Sequence of chain 2.A:
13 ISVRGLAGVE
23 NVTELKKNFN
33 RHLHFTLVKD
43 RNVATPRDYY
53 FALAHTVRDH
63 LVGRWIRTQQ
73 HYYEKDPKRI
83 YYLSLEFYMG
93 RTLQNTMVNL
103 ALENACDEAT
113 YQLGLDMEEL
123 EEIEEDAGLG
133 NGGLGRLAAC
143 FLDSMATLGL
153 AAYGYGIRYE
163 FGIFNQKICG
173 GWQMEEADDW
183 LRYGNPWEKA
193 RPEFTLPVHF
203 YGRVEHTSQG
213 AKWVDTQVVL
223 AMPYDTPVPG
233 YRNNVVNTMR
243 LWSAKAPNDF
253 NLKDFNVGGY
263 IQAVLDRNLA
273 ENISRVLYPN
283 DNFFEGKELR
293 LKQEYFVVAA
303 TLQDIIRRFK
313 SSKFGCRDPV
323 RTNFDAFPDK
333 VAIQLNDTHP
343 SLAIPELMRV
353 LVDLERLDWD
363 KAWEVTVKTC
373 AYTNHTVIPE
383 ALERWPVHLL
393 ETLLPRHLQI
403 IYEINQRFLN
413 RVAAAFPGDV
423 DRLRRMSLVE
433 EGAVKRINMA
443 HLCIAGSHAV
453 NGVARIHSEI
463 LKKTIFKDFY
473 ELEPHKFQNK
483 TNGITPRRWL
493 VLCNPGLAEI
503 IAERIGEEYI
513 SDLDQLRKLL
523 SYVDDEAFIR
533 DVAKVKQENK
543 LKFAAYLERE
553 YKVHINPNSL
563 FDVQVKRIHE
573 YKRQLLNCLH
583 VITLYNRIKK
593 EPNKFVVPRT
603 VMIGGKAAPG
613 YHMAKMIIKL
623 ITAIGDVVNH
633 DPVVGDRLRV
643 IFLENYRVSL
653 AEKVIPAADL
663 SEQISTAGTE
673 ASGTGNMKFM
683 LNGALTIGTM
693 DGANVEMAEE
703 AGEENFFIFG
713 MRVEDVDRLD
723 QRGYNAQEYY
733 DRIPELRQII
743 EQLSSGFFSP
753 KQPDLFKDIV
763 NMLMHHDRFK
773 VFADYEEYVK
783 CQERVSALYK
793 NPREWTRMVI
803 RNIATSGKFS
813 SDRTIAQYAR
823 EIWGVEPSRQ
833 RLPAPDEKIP

Binding-site contacts:
Ligand atom C5 contacts residue GLY135 of chain 2.A at 3.8 Å.
Ligand atom C8 contacts residue ASN284 of chain 2.A at 3.3 Å.
Ligand atom C1 contacts residue HIS377 of chain 2.A at 3.5 Å.
Ligand atom O3 contacts residue GLU672 of chain 2.A at 2.6 Å (salt-bridge).
Ligand atom O3 contacts residue ALA673 of chain 2.A at 3.5 Å (h-bond).
Ligand atom C6 contacts residue ASN484 of chain 2.A at 3.3 Å.
Ligand atom O4 contacts residue ASN484 of chain 2.A at 3.5 Å (h-bond).
Ligand atom C4 contacts residue GLY675 of chain 2.A at 3.6 Å.
Ligand atom N1 contacts residue ASP283 of chain 2.A at 3.7 Å.
Ligand atom O7 contacts residue GLY135 of chain 2.A at 3.1 Å.
Ligand atom C6 contacts residue LEU139 of chain 2.A at 4.0 Å (hydrophobic).
Ligand atom C7 contacts residue LEU136 of chain 2.A at 3.6 Å (hydrophobic).
Ligand atom C3 contacts residue GLU672 of chain 2.A at 3.4 Å.
Ligand atom O2 contacts residue ASN284 of chain 2.A at 2.9 Å (h-bond).
Ligand atom C2 contacts residue HIS377 of chain 2.A at 3.4 Å.
Ligand atom O2 contacts residue HIS377 of chain 2.A at 4.0 Å.
Ligand atom S8 contacts residue ASN284 of chain 2.A at 3.6 Å.
Ligand atom C4 contacts residue ASN484 of chain 2.A at 4.0 Å.
Ligand atom O3 contacts residue GLY675 of chain 2.A at 3.0 Å (h-bond).
Ligand atom O6 contacts residue LEU139 of chain 2.A at 3.9 Å.
Ligand atom O6 contacts residue HIS377 of chain 2.A at 2.6 Å (h-bond).
Ligand atom C6 contacts residue GLY135 of chain 2.A at 3.8 Å.
Ligand atom C6 contacts residue HIS377 of chain 2.A at 3.5 Å.
Ligand atom O5 contacts residue LEU136 of chain 2.A at 3.9 Å.
Ligand atom O7 contacts residue LEU136 of chain 2.A at 3.2 Å (h-bond).
Ligand atom N2 contacts residue ASN284 of chain 2.A at 3.8 Å.
Ligand atom O5 contacts residue HIS377 of chain 2.A at 3.6 Å.
Ligand atom O2 contacts residue TYR573 of chain 2.A at 3.1 Å (h-bond).
Ligand atom O4 contacts residue SER674 of chain 2.A at 3.7 Å.
Ligand atom C7 contacts residue ASN284 of chain 2.A at 3.9 Å.
Ligand atom C3 contacts residue GLY675 of chain 2.A at 3.8 Å.
Ligand atom N2 contacts residue HIS377 of chain 2.A at 2.9 Å (h-bond).
Ligand atom O6 contacts residue VAL455 of chain 2.A at 3.7 Å.
Ligand atom O4 contacts residue GLY675 of chain 2.A at 2.8 Å (h-bond).
Ligand atom C5 contacts residue LEU136 of chain 2.A at 3.9 Å (hydrophobic).
Ligand atom N1 contacts residue ASN284 of chain 2.A at 3.4 Å (h-bond).
Ligand atom O2 contacts residue GLU672 of chain 2.A at 3.2 Å (salt-bridge).
Ligand atom O6 contacts residue ASN484 of chain 2.A at 2.9 Å (h-bond).
Ligand atom C2 contacts residue GLU672 of chain 2.A at 3.9 Å.
Ligand atom O3 contacts residue SER674 of chain 2.A at 3.1 Å (h-bond).

This protein binds this small molecule.
Small molecule (SMILES): O=C1NC(=S)N[C@@]12O[C@H](CO)[C@@H](O)[C@H](O)[C@H]2O